The protein below binds the small molecule below.
Small molecule (SMILES): Oc1ccc(F)cc1O

Binding-site contacts:
Ligand atom C6 contacts residue ALA153 of chain 2.B at 4.5 Å (hydrophobic).
Ligand atom C5 contacts residue ASN152 of chain 2.B at 4.5 Å.
Ligand atom C3 contacts residue PRO164 of chain 2.B at 3.9 Å (hydrophobic).
Ligand atom F9 contacts residue ARG167 of chain 2.B at 3.9 Å.
Ligand atom O7 contacts residue ASN159 of chain 2.B at 4.1 Å.
Ligand atom C4 contacts residue ILE171 of chain 2.B at 4.4 Å (hydrophobic).
Ligand atom C2 contacts residue ARG167 of chain 2.B at 3.8 Å.
Ligand atom C6 contacts residue ASN152 of chain 2.B at 4.0 Å.
Ligand atom C1 contacts residue ARG167 of chain 2.B at 3.4 Å.
Ligand atom O7 contacts residue ALA153 of chain 2.B at 4.1 Å.
Ligand atom C6 contacts residue LEU158 of chain 2.B at 4.2 Å (hydrophobic).
Ligand atom O7 contacts residue ASN152 of chain 2.B at 4.5 Å.
Ligand atom C4 contacts residue ARG167 of chain 2.B at 3.8 Å.
Ligand atom C5 contacts residue ARG167 of chain 2.B at 3.7 Å.
Ligand atom C2 contacts residue PRO164 of chain 2.B at 4.4 Å (hydrophobic).
Ligand atom O8 contacts residue PRO164 of chain 2.B at 3.5 Å.
Ligand atom C5 contacts residue LEU158 of chain 2.B at 4.4 Å (hydrophobic).
Ligand atom C3 contacts residue ARG167 of chain 2.B at 3.9 Å.
Ligand atom O7 contacts residue ARG167 of chain 2.B at 3.1 Å (salt-bridge).
Ligand atom C6 contacts residue ARG167 of chain 2.B at 3.8 Å.
Ligand atom C3 contacts residue GLU168 of chain 2.B at 4.3 Å.
Ligand atom C4 contacts residue GLU168 of chain 2.B at 4.1 Å.
Ligand atom C5 contacts residue ILE171 of chain 2.B at 4.1 Å (hydrophobic).
Ligand atom F9 contacts residue ILE171 of chain 2.B at 3.5 Å.
Ligand atom O8 contacts residue ARG167 of chain 2.B at 3.7 Å.
Ligand atom F9 contacts residue GLU168 of chain 2.B at 3.4 Å.
Ligand atom C4 contacts residue PRO164 of chain 2.B at 4.5 Å (hydrophobic).

Sequence of chain 2.B:
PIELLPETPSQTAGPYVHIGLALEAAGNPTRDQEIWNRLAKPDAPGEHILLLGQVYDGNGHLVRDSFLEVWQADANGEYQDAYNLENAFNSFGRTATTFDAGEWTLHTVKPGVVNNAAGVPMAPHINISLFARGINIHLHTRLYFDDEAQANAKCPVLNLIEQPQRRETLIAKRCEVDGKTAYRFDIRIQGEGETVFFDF